Sequence of chain 1.A:
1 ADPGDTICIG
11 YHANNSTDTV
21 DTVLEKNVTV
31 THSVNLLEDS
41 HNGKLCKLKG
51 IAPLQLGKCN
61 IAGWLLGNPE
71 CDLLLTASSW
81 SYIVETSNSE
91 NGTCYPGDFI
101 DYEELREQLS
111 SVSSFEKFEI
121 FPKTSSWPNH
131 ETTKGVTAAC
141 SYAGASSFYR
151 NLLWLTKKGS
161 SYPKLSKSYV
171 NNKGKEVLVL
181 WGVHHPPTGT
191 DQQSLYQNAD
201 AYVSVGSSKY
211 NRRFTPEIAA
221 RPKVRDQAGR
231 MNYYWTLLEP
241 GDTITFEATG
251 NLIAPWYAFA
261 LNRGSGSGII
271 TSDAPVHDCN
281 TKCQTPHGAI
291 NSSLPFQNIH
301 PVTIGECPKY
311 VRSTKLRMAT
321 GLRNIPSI

A protein and the small-molecule ligand that binds it are described below.
Small molecule (SMILES): CC(=O)N[C@H]1[C@H](O[C@H]2[C@H](O)[C@@H](NC(C)=O)CO[C@@H]2CO)O[C@H](CO)[C@@H](O[C@@H]2O[C@H](CO)[C@@H](O)[C@H](O[C@H]3O[C@H](CO)[C@@H](O)[C@H](O)[C@@H]3O)[C@@H]2O)[C@@H]1O

Binding-site contacts:
Ligand atom C4 contacts residue ASN15 of chain 1.A at 4.0 Å.
Ligand atom C1 contacts residue ASN15 of chain 1.A at 1.3 Å.
Ligand atom C3 contacts residue ASN15 of chain 1.A at 3.7 Å.
Ligand atom C5 contacts residue ASN15 of chain 1.A at 3.5 Å.
Ligand atom C8 contacts residue ASN15 of chain 1.A at 4.1 Å.
Ligand atom C7 contacts residue ASN15 of chain 1.A at 3.4 Å.
Ligand atom N2 contacts residue ASN15 of chain 1.A at 2.8 Å (h-bond).
Ligand atom O5 contacts residue ASN15 of chain 1.A at 2.2 Å (h-bond).
Ligand atom O7 contacts residue ASN15 of chain 1.A at 3.7 Å.
Ligand atom C2 contacts residue ASN15 of chain 1.A at 2.5 Å.